Binding-site contacts:
Ligand atom N1 contacts residue U1 of chain 26.C at 2.8 Å (h-bond).
Ligand atom N1 contacts residue U2 of chain 26.C at 3.5 Å (h-bond).
Ligand atom N6 contacts residue U3 of chain 26.C at 3.0 Å (h-bond).
Ligand atom C2 contacts residue U3 of chain 26.C at 3.0 Å.
Ligand atom C6 contacts residue U3 of chain 26.C at 3.3 Å.
Ligand atom N1 contacts residue U3 of chain 26.C at 2.7 Å (h-bond).
Ligand atom C2 contacts residue U2 of chain 26.C at 3.2 Å.
Ligand atom C4 contacts residue U2 of chain 26.C at 4.3 Å.
Ligand atom N6 contacts residue U2 of chain 26.C at 4.2 Å.
Ligand atom N6 contacts residue U1 of chain 26.C at 2.8 Å (h-bond).
Ligand atom C2 contacts residue U1 of chain 26.C at 3.5 Å.
Ligand atom C6 contacts residue U2 of chain 26.C at 4.1 Å.
Ligand atom N3 contacts residue U2 of chain 26.C at 3.7 Å.
Ligand atom N3 contacts residue U3 of chain 26.C at 4.2 Å.
Ligand atom C6 contacts residue U1 of chain 26.C at 3.6 Å.

The protein below binds the small molecule below.
Small molecule (SMILES): Nc1ncnc2c1ncn2[C@@H]1O[C@H](CO[P](=O)(O)O[C@H]2[C@@H](O)[C@H](n3cnc4c(N)ncnc43)O[C@@H]2CO[P](=O)(O)O[C@H]2[C@@H](O)[C@H](n3cnc4c(N)ncnc43)O[C@@H]2COP(=O)(O)O)[C@@H](O)[C@H]1O